Sequence of chain 1.E:
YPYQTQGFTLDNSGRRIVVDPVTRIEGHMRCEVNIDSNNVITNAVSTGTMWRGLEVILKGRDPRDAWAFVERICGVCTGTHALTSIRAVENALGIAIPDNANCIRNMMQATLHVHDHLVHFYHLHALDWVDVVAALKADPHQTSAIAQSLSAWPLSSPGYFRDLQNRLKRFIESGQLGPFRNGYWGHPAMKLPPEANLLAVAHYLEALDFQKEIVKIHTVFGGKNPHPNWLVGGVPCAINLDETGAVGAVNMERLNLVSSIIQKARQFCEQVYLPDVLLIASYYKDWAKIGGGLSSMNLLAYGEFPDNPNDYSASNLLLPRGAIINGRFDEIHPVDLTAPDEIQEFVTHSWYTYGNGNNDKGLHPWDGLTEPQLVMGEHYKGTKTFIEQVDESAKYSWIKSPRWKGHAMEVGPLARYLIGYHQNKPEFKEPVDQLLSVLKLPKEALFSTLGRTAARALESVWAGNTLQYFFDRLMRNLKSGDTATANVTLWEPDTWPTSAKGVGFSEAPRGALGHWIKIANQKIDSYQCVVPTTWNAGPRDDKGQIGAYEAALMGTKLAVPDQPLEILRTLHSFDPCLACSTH

A protein and the small-molecule ligand that binds it are described below.
Small molecule (SMILES): N#C[Fe]([Ni])(C#N)C=O

Binding-site contacts:
Ligand atom C1 contacts residue ARG512 of chain 1.E at 3.3 Å.
Ligand atom C1 contacts residue PRO511 of chain 1.E at 3.8 Å (hydrophobic).
Ligand atom C2 contacts residue VAL533 of chain 1.E at 3.9 Å (hydrophobic).
Ligand atom NI contacts residue CYS582 of chain 1.E at 2.5 Å.
Ligand atom N1 contacts residue ARG512 of chain 1.E at 2.6 Å (salt-bridge).
Ligand atom O3 contacts residue THR82 of chain 1.E at 3.5 Å.
Ligand atom N2 contacts residue PRO534 of chain 1.E at 3.4 Å.
Ligand atom N2 contacts residue THR535 of chain 1.E at 3.2 Å (h-bond).
Ligand atom C2 contacts residue PRO534 of chain 1.E at 3.7 Å (hydrophobic).
Ligand atom N1 contacts residue CYS79 of chain 1.E at 3.7 Å.
Ligand atom C3 contacts residue THR82 of chain 1.E at 3.6 Å.
Ligand atom O3 contacts residue HIS83 of chain 1.E at 3.1 Å (h-bond).
Ligand atom O3 contacts residue VAL533 of chain 1.E at 4.1 Å.
Ligand atom C3 contacts residue CYS582 of chain 1.E at 2.5 Å (hydrophobic).
Ligand atom N2 contacts residue ARG512 of chain 1.E at 3.8 Å.
Ligand atom N1 contacts residue ALA510 of chain 1.E at 3.2 Å.
Ligand atom O3 contacts residue PRO534 of chain 1.E at 3.5 Å.
Ligand atom C3 contacts residue CYS79 of chain 1.E at 3.2 Å (hydrophobic).
Ligand atom N2 contacts residue CYS582 of chain 1.E at 3.4 Å (h-bond).
Ligand atom C2 contacts residue CYS79 of chain 1.E at 4.0 Å (hydrophobic).
Ligand atom FE contacts residue CYS79 of chain 1.E at 2.4 Å.
Ligand atom C3 contacts residue HIS83 of chain 1.E at 3.6 Å.
Ligand atom O3 contacts residue LEU515 of chain 1.E at 3.4 Å.
Ligand atom N1 contacts residue PRO511 of chain 1.E at 2.9 Å (h-bond).
Ligand atom FE contacts residue ARG512 of chain 1.E at 3.9 Å.
Ligand atom C1 contacts residue ALA510 of chain 1.E at 3.6 Å (hydrophobic).
Ligand atom C2 contacts residue CYS582 of chain 1.E at 2.6 Å (hydrophobic).
Ligand atom C3 contacts residue PRO534 of chain 1.E at 3.9 Å (hydrophobic).
Ligand atom NI contacts residue CYS79 of chain 1.E at 2.2 Å.
Ligand atom FE contacts residue CYS582 of chain 1.E at 2.1 Å.
Ligand atom C3 contacts residue ALA510 of chain 1.E at 3.9 Å (hydrophobic).
Ligand atom NI contacts residue CYS579 of chain 1.E at 2.3 Å.
Ligand atom N2 contacts residue VAL533 of chain 1.E at 3.4 Å.
Ligand atom C2 contacts residue ARG512 of chain 1.E at 3.5 Å.
Ligand atom O3 contacts residue ALA510 of chain 1.E at 3.9 Å.
Ligand atom O3 contacts residue CYS582 of chain 1.E at 3.2 Å (h-bond).
Ligand atom C1 contacts residue CYS582 of chain 1.E at 4.0 Å (hydrophobic).
Ligand atom C1 contacts residue CYS79 of chain 1.E at 2.9 Å (hydrophobic).
Ligand atom NI contacts residue CYS76 of chain 1.E at 2.4 Å.
Ligand atom O3 contacts residue CYS79 of chain 1.E at 4.0 Å.